A protein and the small-molecule ligand that binds it are described below.
Small molecule (SMILES): CC(=O)N[C@@H]1[C@@H](O)[C@H](O)[C@@H](CO)O[C@H]1O

Binding-site contacts:
Ligand atom O4 contacts residue ASN318 of chain 55.E at 4.4 Å.
Ligand atom C6 contacts residue ASN318 of chain 55.E at 3.3 Å.
Ligand atom C6 contacts residue SER284 of chain 55.E at 3.2 Å.
Ligand atom O5 contacts residue SER284 of chain 55.E at 4.4 Å.
Ligand atom O6 contacts residue ASN318 of chain 55.E at 3.3 Å.
Ligand atom O6 contacts residue SER284 of chain 55.E at 2.9 Å (h-bond).
Ligand atom C5 contacts residue SER284 of chain 55.E at 4.5 Å.

Sequence of chain 55.E:
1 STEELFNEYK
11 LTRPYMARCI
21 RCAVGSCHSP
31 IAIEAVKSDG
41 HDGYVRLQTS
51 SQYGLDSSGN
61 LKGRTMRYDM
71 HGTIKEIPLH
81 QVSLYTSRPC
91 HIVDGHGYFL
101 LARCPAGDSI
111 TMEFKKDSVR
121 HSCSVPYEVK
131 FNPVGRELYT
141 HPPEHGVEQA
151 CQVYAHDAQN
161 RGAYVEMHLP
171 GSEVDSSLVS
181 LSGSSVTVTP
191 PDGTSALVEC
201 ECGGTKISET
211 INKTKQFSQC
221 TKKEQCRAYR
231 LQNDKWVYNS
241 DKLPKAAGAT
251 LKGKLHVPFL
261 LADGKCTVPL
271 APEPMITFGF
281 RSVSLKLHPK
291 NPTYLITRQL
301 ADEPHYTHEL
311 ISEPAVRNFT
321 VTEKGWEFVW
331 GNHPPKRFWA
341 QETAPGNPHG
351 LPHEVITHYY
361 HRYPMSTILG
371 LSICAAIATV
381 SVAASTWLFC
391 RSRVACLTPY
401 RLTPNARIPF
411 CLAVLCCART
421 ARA